Binding-site contacts:
Ligand atom C10 contacts residue TYR120 of chain 1.E at 3.8 Å (hydrophobic).
Ligand atom C15 contacts residue GLY333 of chain 1.E at 4.3 Å.
Ligand atom C19 contacts residue GLU433 of chain 1.E at 3.3 Å.
Ligand atom C16 contacts residue GLU433 of chain 1.E at 3.2 Å.
Ligand atom C10 contacts residue TYR116 of chain 1.E at 3.9 Å (hydrophobic).
Ligand atom C11 contacts residue ILE238 of chain 1.E at 4.2 Å (hydrophobic).
Ligand atom C20 contacts residue GLU433 of chain 1.E at 3.0 Å.
Ligand atom C16 contacts residue GLY333 of chain 1.E at 4.3 Å.
Ligand atom C08 contacts residue TYR116 of chain 1.E at 3.8 Å (hydrophobic).
Ligand atom C21 contacts residue ILE336 of chain 1.E at 3.7 Å (hydrophobic).
Ligand atom C18 contacts residue GLU433 of chain 1.E at 3.1 Å.
Ligand atom C13 contacts residue THR329 of chain 1.E at 3.6 Å.
Ligand atom C07 contacts residue TYR116 of chain 1.E at 3.6 Å (hydrophobic).
Ligand atom N06 contacts residue TYR116 of chain 1.E at 3.8 Å.
Ligand atom C14 contacts residue THR329 of chain 1.E at 4.2 Å.
Ligand atom C19 contacts residue LEU436 of chain 1.E at 4.3 Å (hydrophobic).
Ligand atom C20 contacts residue ILE336 of chain 1.E at 3.7 Å (hydrophobic).
Ligand atom C19 contacts residue LEU332 of chain 1.E at 3.6 Å (hydrophobic).
Ligand atom N24 contacts residue ARG119 of chain 1.E at 3.8 Å.
Ligand atom C05 contacts residue TYR116 of chain 1.E at 4.3 Å (hydrophobic).
Ligand atom C18 contacts residue PHE437 of chain 1.E at 4.2 Å (hydrophobic).
Ligand atom C09 contacts residue TYR116 of chain 1.E at 3.6 Å (hydrophobic).
Ligand atom C13 contacts residue TYR120 of chain 1.E at 4.0 Å (hydrophobic).
Ligand atom N01 contacts residue SER211 of chain 1.E at 4.0 Å.
Ligand atom C09 contacts residue ARG119 of chain 1.E at 4.0 Å.
Ligand atom C12 contacts residue SER242 of chain 1.E at 4.2 Å.
Ligand atom C12 contacts residue TYR120 of chain 1.E at 4.3 Å (hydrophobic).
Ligand atom C21 contacts residue GLU433 of chain 1.E at 3.6 Å.
Ligand atom N24 contacts residue HIS468 of chain 1.E at 4.2 Å.
Ligand atom C17 contacts residue GLU433 of chain 1.E at 3.5 Å.
Ligand atom C14 contacts residue PHE437 of chain 1.E at 4.3 Å (hydrophobic).
Ligand atom C03 contacts residue PHE151 of chain 1.E at 4.3 Å (hydrophobic).
Ligand atom N24 contacts residue TYR116 of chain 1.E at 4.0 Å.
Ligand atom C15 contacts residue THR329 of chain 1.E at 3.9 Å.
Ligand atom C17 contacts residue GLY333 of chain 1.E at 3.9 Å.
Ligand atom C17 contacts residue THR329 of chain 1.E at 4.2 Å.
Ligand atom C16 contacts residue PHE437 of chain 1.E at 4.4 Å (hydrophobic).
Ligand atom C21 contacts residue LEU332 of chain 1.E at 3.6 Å (hydrophobic).
Ligand atom C20 contacts residue LEU332 of chain 1.E at 3.5 Å (hydrophobic).
Ligand atom O25 contacts residue HIS468 of chain 1.E at 3.8 Å.

This protein binds this small molecule.
Small molecule (SMILES): CCCCCCCCCCc1ccc(-c2noc(CCCN)n2)cc1

Sequence of chain 1.E:
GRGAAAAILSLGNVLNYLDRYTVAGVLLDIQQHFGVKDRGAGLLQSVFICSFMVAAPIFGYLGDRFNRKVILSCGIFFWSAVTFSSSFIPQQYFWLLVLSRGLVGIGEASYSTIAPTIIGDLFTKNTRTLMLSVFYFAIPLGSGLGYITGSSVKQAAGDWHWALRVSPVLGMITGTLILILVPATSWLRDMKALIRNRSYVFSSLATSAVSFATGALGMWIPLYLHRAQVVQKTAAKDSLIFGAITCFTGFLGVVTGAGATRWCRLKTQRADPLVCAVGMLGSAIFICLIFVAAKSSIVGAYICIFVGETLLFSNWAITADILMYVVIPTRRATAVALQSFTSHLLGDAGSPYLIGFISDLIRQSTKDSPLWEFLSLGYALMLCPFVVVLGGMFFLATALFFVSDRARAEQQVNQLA